Sequence of chain 1.G:
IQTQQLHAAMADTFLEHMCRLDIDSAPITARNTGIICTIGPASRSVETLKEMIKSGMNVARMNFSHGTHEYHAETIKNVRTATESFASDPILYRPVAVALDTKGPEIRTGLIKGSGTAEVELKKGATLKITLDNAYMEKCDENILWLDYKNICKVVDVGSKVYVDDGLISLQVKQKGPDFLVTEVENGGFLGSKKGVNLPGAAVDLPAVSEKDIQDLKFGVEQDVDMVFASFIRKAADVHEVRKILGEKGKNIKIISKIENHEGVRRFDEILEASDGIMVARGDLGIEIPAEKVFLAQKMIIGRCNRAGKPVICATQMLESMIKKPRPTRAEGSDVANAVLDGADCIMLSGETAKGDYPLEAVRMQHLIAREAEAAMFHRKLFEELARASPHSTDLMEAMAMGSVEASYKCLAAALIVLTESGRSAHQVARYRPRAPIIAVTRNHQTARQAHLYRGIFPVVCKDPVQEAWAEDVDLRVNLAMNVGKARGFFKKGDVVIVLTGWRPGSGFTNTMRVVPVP

A protein and the small-molecule ligand that binds it are described below.
Small molecule (SMILES): CC(=O)C(=O)O

Binding-site contacts:
Ligand atom OXT contacts residue ASP295 of chain 1.G at 4.0 Å.
Ligand atom CB contacts residue THR327 of chain 1.G at 3.5 Å.
Ligand atom OXT contacts residue ARG293 of chain 1.G at 3.8 Å.
Ligand atom CB contacts residue ALA292 of chain 1.G at 4.2 Å (hydrophobic).
Ligand atom O contacts residue MN1 of chain 1.BA at 2.3 Å.
Ligand atom OXT contacts residue ALA292 of chain 1.G at 3.4 Å.
Ligand atom CA contacts residue THR327 of chain 1.G at 3.9 Å.
Ligand atom C contacts residue ALA292 of chain 1.G at 3.4 Å (hydrophobic).
Ligand atom C contacts residue GLY294 of chain 1.G at 4.0 Å.
Ligand atom CA contacts residue GLU271 of chain 1.G at 4.0 Å.
Ligand atom CB contacts residue LYS269 of chain 1.G at 4.1 Å.
Ligand atom C contacts residue MN1 of chain 1.BA at 3.1 Å.
Ligand atom CA contacts residue MN1 of chain 1.BA at 3.2 Å.
Ligand atom CB contacts residue ALA326 of chain 1.G at 4.4 Å (hydrophobic).
Ligand atom OXT contacts residue MN1 of chain 1.BA at 4.3 Å.
Ligand atom O3 contacts residue ASP112 of chain 1.G at 4.3 Å.
Ligand atom O contacts residue GLU271 of chain 1.G at 2.8 Å (salt-bridge).
Ligand atom CB contacts residue MET290 of chain 1.G at 3.9 Å (hydrophobic).
Ligand atom O contacts residue GLY294 of chain 1.G at 4.0 Å.
Ligand atom OXT contacts residue GLY294 of chain 1.G at 3.0 Å (h-bond).
Ligand atom C contacts residue ASP295 of chain 1.G at 4.1 Å.
Ligand atom CA contacts residue LYS269 of chain 1.G at 3.8 Å.
Ligand atom OXT contacts residue THR327 of chain 1.G at 2.5 Å (h-bond).
Ligand atom O3 contacts residue MN1 of chain 1.BA at 2.6 Å.
Ligand atom O3 contacts residue GLU271 of chain 1.G at 3.8 Å.
Ligand atom O3 contacts residue LYS269 of chain 1.G at 2.5 Å (salt-bridge).
Ligand atom C contacts residue THR327 of chain 1.G at 3.5 Å.
Ligand atom O3 contacts residue ARG72 of chain 1.G at 3.9 Å.
Ligand atom O3 contacts residue ALA292 of chain 1.G at 4.2 Å.
Ligand atom CA contacts residue ALA292 of chain 1.G at 3.6 Å (hydrophobic).
Ligand atom O contacts residue ALA292 of chain 1.G at 3.7 Å.
Ligand atom O contacts residue ASP295 of chain 1.G at 3.0 Å (salt-bridge).
Ligand atom CB contacts residue ARG72 of chain 1.G at 3.7 Å.
Ligand atom C contacts residue GLU271 of chain 1.G at 3.6 Å.
Ligand atom CA contacts residue ARG72 of chain 1.G at 4.5 Å.